The protein below binds the small molecule below.
Small molecule (SMILES): CC(=O)N[C@@H]1[C@@H](O)[C@H](O)[C@@H](CO)O[C@H]1O

Binding-site contacts:
Ligand atom O7 contacts residue LYS230 of chain 2.A at 4.4 Å.
Ligand atom O7 contacts residue ASN231 of chain 2.A at 3.4 Å (h-bond).
Ligand atom C6 contacts residue ARG235 of chain 2.A at 4.3 Å.
Ligand atom C7 contacts residue ASP232 of chain 2.A at 4.2 Å.
Ligand atom C2 contacts residue ASN231 of chain 2.A at 2.5 Å.
Ligand atom O7 contacts residue ARG215 of chain 2.A at 3.6 Å.
Ligand atom C7 contacts residue ASN231 of chain 2.A at 3.4 Å.
Ligand atom C1 contacts residue ARG235 of chain 2.A at 3.9 Å.
Ligand atom O5 contacts residue ARG235 of chain 2.A at 3.2 Å (salt-bridge).
Ligand atom N2 contacts residue ASN231 of chain 2.A at 2.9 Å (h-bond).
Ligand atom C4 contacts residue ASN231 of chain 2.A at 4.2 Å.
Ligand atom C7 contacts residue ARG215 of chain 2.A at 4.3 Å.
Ligand atom O6 contacts residue ARG235 of chain 2.A at 3.6 Å.
Ligand atom C8 contacts residue ASP232 of chain 2.A at 3.4 Å.
Ligand atom C3 contacts residue ASN231 of chain 2.A at 3.8 Å.
Ligand atom C5 contacts residue ASN231 of chain 2.A at 3.6 Å.
Ligand atom C8 contacts residue ARG215 of chain 2.A at 4.2 Å.
Ligand atom O5 contacts residue ASN231 of chain 2.A at 2.3 Å (h-bond).
Ligand atom C8 contacts residue ASN231 of chain 2.A at 3.8 Å.
Ligand atom C1 contacts residue ASN231 of chain 2.A at 1.4 Å.
Ligand atom O6 contacts residue PRO343 of chain 2.A at 4.0 Å.
Ligand atom C5 contacts residue ARG235 of chain 2.A at 4.4 Å.
Ligand atom N2 contacts residue ASP232 of chain 2.A at 4.1 Å.

Sequence of chain 2.A:
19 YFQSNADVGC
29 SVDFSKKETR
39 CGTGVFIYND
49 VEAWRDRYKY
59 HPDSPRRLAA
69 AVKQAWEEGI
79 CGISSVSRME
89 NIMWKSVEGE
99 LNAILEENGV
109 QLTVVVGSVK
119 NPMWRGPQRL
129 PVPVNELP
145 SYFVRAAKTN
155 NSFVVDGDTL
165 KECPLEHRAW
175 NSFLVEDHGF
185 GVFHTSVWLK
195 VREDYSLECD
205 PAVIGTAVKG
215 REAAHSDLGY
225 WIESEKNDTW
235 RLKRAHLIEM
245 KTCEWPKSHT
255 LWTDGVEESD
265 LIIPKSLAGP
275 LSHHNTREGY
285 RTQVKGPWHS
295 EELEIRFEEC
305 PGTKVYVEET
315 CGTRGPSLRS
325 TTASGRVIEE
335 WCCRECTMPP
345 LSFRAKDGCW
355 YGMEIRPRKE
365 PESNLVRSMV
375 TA